Sequence of chain 1.D:
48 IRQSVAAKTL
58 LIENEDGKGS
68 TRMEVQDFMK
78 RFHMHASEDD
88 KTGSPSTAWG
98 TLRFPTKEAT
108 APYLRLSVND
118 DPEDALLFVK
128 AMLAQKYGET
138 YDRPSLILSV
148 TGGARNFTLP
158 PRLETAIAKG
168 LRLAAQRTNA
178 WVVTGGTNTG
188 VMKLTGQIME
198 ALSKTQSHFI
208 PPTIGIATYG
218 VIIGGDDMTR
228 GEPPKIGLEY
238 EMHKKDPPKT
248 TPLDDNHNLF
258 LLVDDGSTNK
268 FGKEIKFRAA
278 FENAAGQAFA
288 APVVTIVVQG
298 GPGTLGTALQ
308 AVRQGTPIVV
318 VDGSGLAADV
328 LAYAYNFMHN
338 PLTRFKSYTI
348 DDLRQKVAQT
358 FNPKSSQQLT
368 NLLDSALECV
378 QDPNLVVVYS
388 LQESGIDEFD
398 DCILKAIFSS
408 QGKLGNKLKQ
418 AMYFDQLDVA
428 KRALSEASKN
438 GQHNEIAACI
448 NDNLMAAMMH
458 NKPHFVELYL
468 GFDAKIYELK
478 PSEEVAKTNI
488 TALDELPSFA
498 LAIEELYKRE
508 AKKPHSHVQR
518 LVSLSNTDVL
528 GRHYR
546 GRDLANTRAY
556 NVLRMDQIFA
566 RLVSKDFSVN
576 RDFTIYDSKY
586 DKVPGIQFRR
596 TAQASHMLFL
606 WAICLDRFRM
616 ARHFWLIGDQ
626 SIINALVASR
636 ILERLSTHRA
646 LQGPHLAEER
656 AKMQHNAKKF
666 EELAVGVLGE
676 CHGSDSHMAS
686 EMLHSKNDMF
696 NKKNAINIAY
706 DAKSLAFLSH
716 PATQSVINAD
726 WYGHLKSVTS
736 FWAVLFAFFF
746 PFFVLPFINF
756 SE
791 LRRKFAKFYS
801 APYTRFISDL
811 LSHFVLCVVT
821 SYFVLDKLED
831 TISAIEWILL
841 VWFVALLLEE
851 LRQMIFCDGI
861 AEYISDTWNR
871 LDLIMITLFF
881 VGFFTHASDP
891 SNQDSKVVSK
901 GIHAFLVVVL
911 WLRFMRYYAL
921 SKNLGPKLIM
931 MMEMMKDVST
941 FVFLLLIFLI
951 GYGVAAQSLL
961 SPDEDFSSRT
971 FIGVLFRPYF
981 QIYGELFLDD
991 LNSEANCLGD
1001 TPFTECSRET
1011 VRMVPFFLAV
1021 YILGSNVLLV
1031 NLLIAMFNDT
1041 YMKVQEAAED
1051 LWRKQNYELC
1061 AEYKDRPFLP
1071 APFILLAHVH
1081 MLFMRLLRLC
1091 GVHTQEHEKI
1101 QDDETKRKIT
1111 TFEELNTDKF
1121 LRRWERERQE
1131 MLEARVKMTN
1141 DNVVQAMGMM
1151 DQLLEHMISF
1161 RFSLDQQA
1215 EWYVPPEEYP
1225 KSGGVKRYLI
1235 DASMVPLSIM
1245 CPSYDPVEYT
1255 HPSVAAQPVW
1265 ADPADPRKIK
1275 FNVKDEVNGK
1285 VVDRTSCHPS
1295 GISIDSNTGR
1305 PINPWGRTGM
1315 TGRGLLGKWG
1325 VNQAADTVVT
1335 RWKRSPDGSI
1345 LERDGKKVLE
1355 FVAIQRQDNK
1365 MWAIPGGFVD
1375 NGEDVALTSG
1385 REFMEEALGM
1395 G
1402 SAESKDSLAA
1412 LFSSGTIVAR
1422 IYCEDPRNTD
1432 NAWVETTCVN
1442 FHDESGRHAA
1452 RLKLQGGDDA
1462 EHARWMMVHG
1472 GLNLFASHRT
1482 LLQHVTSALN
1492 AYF

Binding-site contacts:
Ligand atom C4 contacts residue ALA151 of chain 1.D at 3.6 Å (hydrophobic).
Ligand atom C2D contacts residue ARG275 of chain 1.D at 3.9 Å.
Ligand atom O2B contacts residue GLY149 of chain 1.D at 3.7 Å.
Ligand atom O3D contacts residue ILE272 of chain 1.D at 3.8 Å.
Ligand atom C2 contacts residue ALA151 of chain 1.D at 3.5 Å (hydrophobic).
Ligand atom N7 contacts residue PHE268 of chain 1.D at 3.6 Å.
Ligand atom O1B contacts residue PRO299 of chain 1.D at 3.4 Å (h-bond).
Ligand atom N1 contacts residue THR184 of chain 1.D at 3.0 Å (h-bond).
Ligand atom C5 contacts residue ALA151 of chain 1.D at 3.7 Å (hydrophobic).
Ligand atom C5D contacts residue THR301 of chain 1.D at 3.7 Å.
Ligand atom C6 contacts residue ALA151 of chain 1.D at 3.6 Å (hydrophobic).
Ligand atom O1D contacts residue THR148 of chain 1.D at 2.8 Å (h-bond).
Ligand atom C2D contacts residue THR148 of chain 1.D at 3.5 Å.
Ligand atom O2B contacts residue GLY298 of chain 1.D at 3.2 Å (h-bond).
Ligand atom N9 contacts residue PHE268 of chain 1.D at 3.5 Å.
Ligand atom O2B contacts residue THR301 of chain 1.D at 3.4 Å.
Ligand atom C1D contacts residue THR148 of chain 1.D at 3.8 Å.
Ligand atom N6 contacts residue THR184 of chain 1.D at 3.9 Å.
Ligand atom O1B contacts residue GLY298 of chain 1.D at 3.4 Å.
Ligand atom O1A contacts residue ALA151 of chain 1.D at 2.8 Å (h-bond).
Ligand atom C2 contacts residue THR184 of chain 1.D at 3.7 Å.
Ligand atom C8 contacts residue PHE268 of chain 1.D at 3.5 Å (hydrophobic).
Ligand atom N3 contacts residue ALA151 of chain 1.D at 3.5 Å.
Ligand atom N3 contacts residue PHE268 of chain 1.D at 3.5 Å.
Ligand atom O2' contacts residue PHE268 of chain 1.D at 3.8 Å.
Ligand atom N1 contacts residue ALA151 of chain 1.D at 3.5 Å.
Ligand atom O4D contacts residue GLY149 of chain 1.D at 3.0 Å (h-bond).
Ligand atom C1' contacts residue PHE268 of chain 1.D at 3.9 Å (hydrophobic).
Ligand atom N1 contacts residue MET189 of chain 1.D at 3.8 Å.
Ligand atom C1D contacts residue GLY149 of chain 1.D at 3.3 Å.
Ligand atom O1A contacts residue GLY150 of chain 1.D at 3.8 Å.
Ligand atom C5 contacts residue PHE268 of chain 1.D at 3.5 Å (hydrophobic).
Ligand atom O1D contacts residue GLY149 of chain 1.D at 2.7 Å (h-bond).
Ligand atom O2D contacts residue ARG275 of chain 1.D at 3.1 Å (salt-bridge).
Ligand atom O2A contacts residue GLY298 of chain 1.D at 3.3 Å.
Ligand atom O1A contacts residue ARG152 of chain 1.D at 3.3 Å (salt-bridge).
Ligand atom O4D contacts residue THR301 of chain 1.D at 3.8 Å.
Ligand atom C6 contacts residue THR184 of chain 1.D at 3.8 Å.
Ligand atom O1B contacts residue GLY300 of chain 1.D at 3.4 Å (h-bond).
Ligand atom C4 contacts residue PHE268 of chain 1.D at 3.4 Å (hydrophobic).

The protein below binds the small molecule below.
Small molecule (SMILES): Nc1ncnc2c1ncn2[C@@H]1O[C@H](CO[P](=O)(O)O[P](=O)(O)OC[C@H]2O[C@@H](O)[C@H](O)[C@@H]2O)[C@@H](O)[C@H]1O